Sequence of chain 1.A:
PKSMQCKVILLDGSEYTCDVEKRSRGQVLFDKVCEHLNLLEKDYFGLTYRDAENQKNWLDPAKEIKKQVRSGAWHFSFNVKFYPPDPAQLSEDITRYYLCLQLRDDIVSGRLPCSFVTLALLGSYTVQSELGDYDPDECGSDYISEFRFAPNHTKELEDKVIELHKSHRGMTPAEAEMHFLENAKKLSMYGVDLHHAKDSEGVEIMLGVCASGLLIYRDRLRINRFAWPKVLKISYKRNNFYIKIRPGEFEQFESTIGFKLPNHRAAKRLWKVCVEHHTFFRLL

The protein below binds the small molecule below.
Small molecule (SMILES): CN1CCN(C(=O)Nc2ccccc2)CC1

Binding-site contacts:
Ligand atom C11 contacts residue SER214 of chain 1.A at 4.0 Å.
Ligand atom C11 contacts residue CYS212 of chain 1.A at 4.5 Å (hydrophobic).
Ligand atom C10 contacts residue PHE228 of chain 1.A at 3.7 Å (hydrophobic).
Ligand atom C12 contacts residue GLY215 of chain 1.A at 4.2 Å.
Ligand atom C12 contacts residue SER214 of chain 1.A at 3.6 Å.
Ligand atom C5 contacts residue ARG227 of chain 1.A at 3.9 Å.
Ligand atom C11 contacts residue LEU217 of chain 1.A at 3.8 Å (hydrophobic).
Ligand atom C10 contacts residue SER214 of chain 1.A at 4.3 Å.
Ligand atom C11 contacts residue LEU216 of chain 1.A at 4.0 Å (hydrophobic).
Ligand atom C9 contacts residue SER214 of chain 1.A at 4.2 Å.
Ligand atom O1 contacts residue ARG227 of chain 1.A at 2.7 Å (salt-bridge).
Ligand atom C7 contacts residue SER214 of chain 1.A at 3.4 Å.
Ligand atom C10 contacts residue GLY215 of chain 1.A at 4.0 Å.
Ligand atom C10 contacts residue LEU216 of chain 1.A at 4.1 Å (hydrophobic).
Ligand atom C8 contacts residue SER214 of chain 1.A at 3.8 Å.
Ligand atom C10 contacts residue ARG227 of chain 1.A at 3.4 Å.
Ligand atom C9 contacts residue PHE228 of chain 1.A at 4.4 Å (hydrophobic).
Ligand atom C11 contacts residue GLY215 of chain 1.A at 3.7 Å.
Ligand atom C6 contacts residue ARG227 of chain 1.A at 3.6 Å.
Ligand atom C10 contacts residue ALA229 of chain 1.A at 3.6 Å (hydrophobic).
Ligand atom O1 contacts residue LEU217 of chain 1.A at 3.8 Å.
Ligand atom C9 contacts residue ARG227 of chain 1.A at 3.6 Å.
Ligand atom N1 contacts residue ARG227 of chain 1.A at 4.2 Å.
Ligand atom C8 contacts residue ARG227 of chain 1.A at 3.8 Å.
Ligand atom C7 contacts residue ARG227 of chain 1.A at 3.8 Å.
Ligand atom C12 contacts residue ARG227 of chain 1.A at 4.1 Å.
Ligand atom N3 contacts residue SER214 of chain 1.A at 3.5 Å.
Ligand atom C9 contacts residue ALA229 of chain 1.A at 3.9 Å (hydrophobic).
Ligand atom C12 contacts residue CYS212 of chain 1.A at 4.1 Å (hydrophobic).
Ligand atom C11 contacts residue ARG227 of chain 1.A at 3.9 Å.
Ligand atom C11 contacts residue PHE228 of chain 1.A at 4.4 Å (hydrophobic).
Ligand atom C12 contacts residue LEU217 of chain 1.A at 3.8 Å (hydrophobic).
Ligand atom N3 contacts residue ARG227 of chain 1.A at 4.0 Å.